Sequence of chain 12.A:
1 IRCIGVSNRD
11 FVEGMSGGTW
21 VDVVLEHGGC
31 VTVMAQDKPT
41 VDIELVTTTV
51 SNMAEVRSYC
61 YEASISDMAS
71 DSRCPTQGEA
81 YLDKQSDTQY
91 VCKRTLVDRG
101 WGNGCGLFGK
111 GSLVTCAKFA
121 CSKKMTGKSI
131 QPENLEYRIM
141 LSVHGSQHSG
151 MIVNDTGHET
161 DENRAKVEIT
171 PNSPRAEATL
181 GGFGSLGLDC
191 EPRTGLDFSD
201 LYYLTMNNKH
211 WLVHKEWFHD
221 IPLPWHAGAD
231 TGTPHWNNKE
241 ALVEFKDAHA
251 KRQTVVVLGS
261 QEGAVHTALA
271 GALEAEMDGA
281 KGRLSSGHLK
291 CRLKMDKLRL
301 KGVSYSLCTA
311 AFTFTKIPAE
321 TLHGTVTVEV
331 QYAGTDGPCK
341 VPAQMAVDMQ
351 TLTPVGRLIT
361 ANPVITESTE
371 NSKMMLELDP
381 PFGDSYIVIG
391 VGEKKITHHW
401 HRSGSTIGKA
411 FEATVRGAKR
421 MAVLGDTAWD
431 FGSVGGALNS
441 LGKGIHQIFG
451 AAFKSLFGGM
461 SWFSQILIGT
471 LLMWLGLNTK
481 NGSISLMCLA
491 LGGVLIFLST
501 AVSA

Binding-site contacts:
Ligand atom C8 contacts residue ASN154 of chain 12.A at 2.8 Å.
Ligand atom O7 contacts residue ASN154 of chain 12.A at 4.3 Å.
Ligand atom O6 contacts residue MET151 of chain 12.A at 4.0 Å.
Ligand atom C5 contacts residue THR156 of chain 12.A at 4.1 Å.
Ligand atom C1 contacts residue ASN154 of chain 12.A at 1.4 Å.
Ligand atom N2 contacts residue THR156 of chain 12.A at 4.3 Å.
Ligand atom C6 contacts residue MET151 of chain 12.A at 4.0 Å (hydrophobic).
Ligand atom C4 contacts residue ASN154 of chain 12.A at 4.3 Å.
Ligand atom N2 contacts residue ASN154 of chain 12.A at 2.9 Å (h-bond).
Ligand atom O5 contacts residue ASN154 of chain 12.A at 2.3 Å (h-bond).
Ligand atom C7 contacts residue ASN154 of chain 12.A at 3.3 Å.
Ligand atom C3 contacts residue THR156 of chain 12.A at 4.5 Å.
Ligand atom C5 contacts residue ASN154 of chain 12.A at 3.7 Å.
Ligand atom O5 contacts residue MET151 of chain 12.A at 3.9 Å.
Ligand atom C1 contacts residue THR156 of chain 12.A at 3.2 Å.
Ligand atom C2 contacts residue ASN154 of chain 12.A at 2.5 Å.
Ligand atom C3 contacts residue ASN154 of chain 12.A at 3.8 Å.
Ligand atom C2 contacts residue THR156 of chain 12.A at 4.2 Å.
Ligand atom O5 contacts residue THR156 of chain 12.A at 3.9 Å.

This protein binds this small molecule.
Small molecule (SMILES): CC(=O)N[C@@H]1[C@@H](O)[C@H](O)[C@@H](CO)O[C@H]1O